The protein below binds the small molecule below.
Small molecule (SMILES): CC(=O)N[C@H]1[C@H](O[C@H]2[C@H](O)[C@@H](NC(C)=O)CO[C@@H]2CO)O[C@H](CO)[C@@H](O)[C@@H]1O

Sequence of chain 48.F:
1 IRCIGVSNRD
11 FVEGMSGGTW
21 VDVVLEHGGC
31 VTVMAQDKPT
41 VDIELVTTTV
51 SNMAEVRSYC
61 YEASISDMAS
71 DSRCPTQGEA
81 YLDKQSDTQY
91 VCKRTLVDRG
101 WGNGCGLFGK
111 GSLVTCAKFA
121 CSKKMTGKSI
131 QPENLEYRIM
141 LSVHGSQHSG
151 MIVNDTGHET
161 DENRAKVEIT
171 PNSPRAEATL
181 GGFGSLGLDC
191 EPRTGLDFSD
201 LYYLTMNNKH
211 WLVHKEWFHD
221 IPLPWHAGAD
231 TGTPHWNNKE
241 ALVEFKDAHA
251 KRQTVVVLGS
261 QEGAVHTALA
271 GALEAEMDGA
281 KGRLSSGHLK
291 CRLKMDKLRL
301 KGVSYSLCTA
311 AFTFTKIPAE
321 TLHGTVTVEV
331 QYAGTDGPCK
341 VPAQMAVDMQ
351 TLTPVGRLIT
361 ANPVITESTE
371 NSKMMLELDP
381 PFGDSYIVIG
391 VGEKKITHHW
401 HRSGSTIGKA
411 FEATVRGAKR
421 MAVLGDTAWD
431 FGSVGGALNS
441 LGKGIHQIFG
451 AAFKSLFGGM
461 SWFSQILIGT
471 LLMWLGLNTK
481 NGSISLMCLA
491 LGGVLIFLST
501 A

Binding-site contacts:
Ligand atom C4 contacts residue ASN154 of chain 48.F at 3.2 Å.
Ligand atom O5 contacts residue THR156 of chain 48.F at 3.8 Å.
Ligand atom O5 contacts residue ASN154 of chain 48.F at 2.4 Å (h-bond).
Ligand atom O5 contacts residue ARG164 of chain 48.F at 4.3 Å.
Ligand atom O7 contacts residue THR156 of chain 48.F at 2.4 Å.
Ligand atom C8 contacts residue GLY157 of chain 48.F at 4.5 Å.
Ligand atom C2 contacts residue HIS148 of chain 48.F at 4.2 Å.
Ligand atom C8 contacts residue THR156 of chain 48.F at 2.9 Å.
Ligand atom C2 contacts residue GLY150 of chain 48.F at 4.5 Å.
Ligand atom C2 contacts residue ASN154 of chain 48.F at 3.5 Å.
Ligand atom C4 contacts residue THR156 of chain 48.F at 4.1 Å.
Ligand atom C7 contacts residue HIS148 of chain 48.F at 2.3 Å.
Ligand atom O6 contacts residue ASP155 of chain 48.F at 4.2 Å.
Ligand atom C3 contacts residue ASN154 of chain 48.F at 3.5 Å.
Ligand atom C6 contacts residue GLY157 of chain 48.F at 4.2 Å.
Ligand atom O4 contacts residue THR156 of chain 48.F at 4.2 Å.
Ligand atom O6 contacts residue THR156 of chain 48.F at 1.2 Å (h-bond).
Ligand atom C5 contacts residue THR156 of chain 48.F at 3.2 Å.
Ligand atom C2 contacts residue MET151 of chain 48.F at 4.1 Å (hydrophobic).
Ligand atom C6 contacts residue THR156 of chain 48.F at 1.8 Å.
Ligand atom O6 contacts residue ASN154 of chain 48.F at 2.4 Å (h-bond).
Ligand atom C1 contacts residue MET151 of chain 48.F at 3.6 Å (hydrophobic).
Ligand atom O7 contacts residue HIS148 of chain 48.F at 3.3 Å (h-bond).
Ligand atom N2 contacts residue ASN154 of chain 48.F at 4.3 Å.
Ligand atom C7 contacts residue MET151 of chain 48.F at 4.0 Å (hydrophobic).
Ligand atom N2 contacts residue MET151 of chain 48.F at 3.4 Å.
Ligand atom C8 contacts residue MET151 of chain 48.F at 4.1 Å (hydrophobic).
Ligand atom C6 contacts residue ASP155 of chain 48.F at 4.3 Å.
Ligand atom O4 contacts residue ASN154 of chain 48.F at 3.5 Å (h-bond).
Ligand atom C6 contacts residue ASN154 of chain 48.F at 3.0 Å.
Ligand atom C7 contacts residue THR156 of chain 48.F at 3.4 Å.
Ligand atom C8 contacts residue HIS148 of chain 48.F at 1.2 Å.
Ligand atom N2 contacts residue GLY150 of chain 48.F at 4.1 Å.
Ligand atom C1 contacts residue ASN154 of chain 48.F at 2.5 Å.
Ligand atom N2 contacts residue THR156 of chain 48.F at 4.3 Å.
Ligand atom C5 contacts residue ASN154 of chain 48.F at 2.1 Å.
Ligand atom N2 contacts residue HIS148 of chain 48.F at 2.8 Å (h-bond).
Ligand atom C1 contacts residue GLY150 of chain 48.F at 3.8 Å.